Binding-site contacts:
Ligand atom C5 contacts residue ASN93 of chain 1.B at 3.7 Å.
Ligand atom C2 contacts residue ASN93 of chain 1.B at 2.5 Å.
Ligand atom O5 contacts residue PHE107 of chain 1.B at 4.1 Å.
Ligand atom C7 contacts residue ASN93 of chain 1.B at 3.2 Å.
Ligand atom N2 contacts residue ASN93 of chain 1.B at 3.0 Å (h-bond).
Ligand atom C4 contacts residue ASN93 of chain 1.B at 4.2 Å.
Ligand atom O7 contacts residue ASN93 of chain 1.B at 3.2 Å (h-bond).
Ligand atom C6 contacts residue PHE107 of chain 1.B at 4.1 Å (hydrophobic).
Ligand atom O5 contacts residue ASN93 of chain 1.B at 2.5 Å (h-bond).
Ligand atom C3 contacts residue ASN93 of chain 1.B at 3.9 Å.
Ligand atom C5 contacts residue PHE107 of chain 1.B at 4.2 Å (hydrophobic).
Ligand atom C8 contacts residue ASN93 of chain 1.B at 4.3 Å.
Ligand atom C1 contacts residue ASN93 of chain 1.B at 1.5 Å.

This small molecule binds to this protein.
Small molecule (SMILES): CC(=O)N[C@@H]1[C@@H](O)[C@H](O)[C@@H](CO)O[C@H]1O

Sequence of chain 1.B:
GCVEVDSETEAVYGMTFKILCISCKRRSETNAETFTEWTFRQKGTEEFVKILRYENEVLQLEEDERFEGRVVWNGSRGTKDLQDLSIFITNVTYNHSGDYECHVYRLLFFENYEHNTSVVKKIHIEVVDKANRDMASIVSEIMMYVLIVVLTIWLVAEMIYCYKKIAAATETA